Sequence of chain 3.B:
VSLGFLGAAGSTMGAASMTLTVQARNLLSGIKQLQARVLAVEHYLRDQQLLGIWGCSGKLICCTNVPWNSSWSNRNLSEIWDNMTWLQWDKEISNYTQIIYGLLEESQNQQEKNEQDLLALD

Binding-site contacts:
Ligand atom C8 contacts residue ASN100 of chain 3.B at 4.5 Å.
Ligand atom C1 contacts residue ASN100 of chain 3.B at 1.5 Å.
Ligand atom O7 contacts residue ASN100 of chain 3.B at 3.6 Å (h-bond).
Ligand atom C1 contacts residue SER102 of chain 3.B at 4.2 Å.
Ligand atom O5 contacts residue SER102 of chain 3.B at 3.5 Å (h-bond).
Ligand atom C5 contacts residue SER102 of chain 3.B at 3.9 Å.
Ligand atom C4 contacts residue ASN100 of chain 3.B at 4.2 Å.
Ligand atom C3 contacts residue ASN100 of chain 3.B at 3.8 Å.
Ligand atom C6 contacts residue SER102 of chain 3.B at 3.9 Å.
Ligand atom O5 contacts residue ASN100 of chain 3.B at 2.5 Å (h-bond).
Ligand atom O6 contacts residue SER102 of chain 3.B at 4.0 Å.
Ligand atom C5 contacts residue ASN100 of chain 3.B at 3.7 Å.
Ligand atom N2 contacts residue ASN100 of chain 3.B at 2.8 Å (h-bond).
Ligand atom C7 contacts residue ASN100 of chain 3.B at 3.4 Å.
Ligand atom C2 contacts residue ASN100 of chain 3.B at 2.4 Å.

The small molecule below binds the protein below.
Small molecule (SMILES): CC(=O)N[C@@H]1[C@@H](O)[C@H](O)[C@@H](CO)O[C@H]1O